Sequence of chain 1.J:
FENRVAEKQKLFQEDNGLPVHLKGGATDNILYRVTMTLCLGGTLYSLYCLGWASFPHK

Sequence of chain 1.A:
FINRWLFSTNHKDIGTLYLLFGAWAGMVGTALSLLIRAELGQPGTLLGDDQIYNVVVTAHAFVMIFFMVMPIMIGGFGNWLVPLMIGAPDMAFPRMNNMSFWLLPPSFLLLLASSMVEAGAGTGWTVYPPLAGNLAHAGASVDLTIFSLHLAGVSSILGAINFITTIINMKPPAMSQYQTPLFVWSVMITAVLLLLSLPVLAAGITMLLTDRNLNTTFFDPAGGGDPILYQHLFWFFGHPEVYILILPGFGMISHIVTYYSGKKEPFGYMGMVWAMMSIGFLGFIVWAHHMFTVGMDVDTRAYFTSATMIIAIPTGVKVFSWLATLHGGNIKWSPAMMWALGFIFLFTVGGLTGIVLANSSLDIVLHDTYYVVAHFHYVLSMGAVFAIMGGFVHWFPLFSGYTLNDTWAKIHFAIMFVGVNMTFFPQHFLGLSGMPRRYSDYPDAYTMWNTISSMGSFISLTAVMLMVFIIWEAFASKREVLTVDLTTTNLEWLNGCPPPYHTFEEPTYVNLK

This protein binds this small molecule.
Small molecule (SMILES): CCCCCCCCCCO[C@@H]1O[C@H](CO)[C@@H](O[C@H]2O[C@H](CO)[C@@H](O)[C@H](O)[C@H]2O)[C@H](O)[C@H]1O

Sequence of chain 1.L:
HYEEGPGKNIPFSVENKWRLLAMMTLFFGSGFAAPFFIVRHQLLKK

Binding-site contacts:
Ligand atom C34 contacts residue EDO1 of chain 1.XC at 4.2 Å.
Ligand atom O55 contacts residue ARG40 of chain 1.L at 3.8 Å.
Ligand atom C28 contacts residue MET117 of chain 1.A at 4.3 Å (hydrophobic).
Ligand atom C28 contacts residue PHE37 of chain 1.L at 4.1 Å (hydrophobic).
Ligand atom O5 contacts residue LEU44 of chain 1.L at 4.3 Å.
Ligand atom C37 contacts residue EDO1 of chain 1.XC at 4.4 Å.
Ligand atom O49 contacts residue ARG40 of chain 1.L at 3.2 Å (salt-bridge).
Ligand atom C31 contacts residue EDO1 of chain 1.XC at 4.5 Å.
Ligand atom C2 contacts residue ARG40 of chain 1.L at 3.2 Å.
Ligand atom C34 contacts residue ILE38 of chain 1.L at 4.2 Å (hydrophobic).
Ligand atom O16 contacts residue HIS41 of chain 1.L at 3.0 Å (h-bond).
Ligand atom O7 contacts residue ARG40 of chain 1.L at 3.8 Å.
Ligand atom C34 contacts residue LEU113 of chain 1.A at 4.1 Å (hydrophobic).
Ligand atom C6 contacts residue ARG40 of chain 1.L at 3.6 Å.
Ligand atom C34 contacts residue ALA34 of chain 1.L at 3.9 Å (hydrophobic).
Ligand atom O5 contacts residue HIS41 of chain 1.L at 4.0 Å.
Ligand atom C57 contacts residue PHE55 of chain 1.J at 4.2 Å (hydrophobic).
Ligand atom C28 contacts residue ILE38 of chain 1.L at 4.2 Å (hydrophobic).
Ligand atom C22 contacts residue MET117 of chain 1.A at 4.4 Å (hydrophobic).
Ligand atom O61 contacts residue LEU44 of chain 1.L at 4.0 Å.
Ligand atom C40 contacts residue ALA34 of chain 1.L at 3.8 Å (hydrophobic).
Ligand atom C4 contacts residue LEU44 of chain 1.L at 3.7 Å (hydrophobic).
Ligand atom C1 contacts residue ARG40 of chain 1.L at 3.5 Å.
Ligand atom O5 contacts residue PHE55 of chain 1.J at 3.7 Å.
Ligand atom C3 contacts residue ARG40 of chain 1.L at 4.2 Å.
Ligand atom O16 contacts residue PHE55 of chain 1.J at 4.0 Å.
Ligand atom C6 contacts residue HIS41 of chain 1.L at 4.1 Å.
Ligand atom C43 contacts residue TRP25 of chain 1.A at 4.4 Å (hydrophobic).
Ligand atom C19 contacts residue MET117 of chain 1.A at 4.1 Å (hydrophobic).
Ligand atom C40 contacts residue EDO1 of chain 1.XC at 3.2 Å.
Ligand atom C57 contacts residue LEU44 of chain 1.L at 4.4 Å (hydrophobic).
Ligand atom C19 contacts residue HIS41 of chain 1.L at 4.4 Å.
Ligand atom C18 contacts residue PHE37 of chain 1.L at 4.2 Å (hydrophobic).
Ligand atom C43 contacts residue EDO1 of chain 1.XC at 4.0 Å.
Ligand atom C18 contacts residue HIS41 of chain 1.L at 3.5 Å.
Ligand atom C18 contacts residue ARG40 of chain 1.L at 4.3 Å.
Ligand atom C25 contacts residue MET117 of chain 1.A at 3.5 Å (hydrophobic).
Ligand atom C37 contacts residue LEU113 of chain 1.A at 4.4 Å (hydrophobic).
Ligand atom C28 contacts residue EDO1 of chain 1.XC at 4.4 Å.
Ligand atom C37 contacts residue ALA34 of chain 1.L at 4.0 Å (hydrophobic).